Sequence of chain 28.C:
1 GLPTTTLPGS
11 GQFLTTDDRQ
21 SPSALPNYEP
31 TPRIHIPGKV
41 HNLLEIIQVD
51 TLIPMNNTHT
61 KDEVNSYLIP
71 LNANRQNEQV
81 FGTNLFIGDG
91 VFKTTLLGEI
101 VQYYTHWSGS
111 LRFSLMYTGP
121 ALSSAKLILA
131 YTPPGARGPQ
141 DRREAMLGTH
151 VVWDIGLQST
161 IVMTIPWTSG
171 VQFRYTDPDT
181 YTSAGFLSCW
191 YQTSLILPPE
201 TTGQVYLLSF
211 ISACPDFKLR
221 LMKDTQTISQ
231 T

Binding-site contacts:
Ligand atom C10 contacts residue TYR197 of chain 28.A at 3.7 Å (hydrophobic).
Ligand atom C06 contacts residue ILE104 of chain 28.A at 3.5 Å (hydrophobic).
Ligand atom C01 contacts residue TYR128 of chain 28.A at 2.9 Å (hydrophobic).
Ligand atom C15 contacts residue TYR197 of chain 28.A at 3.8 Å (hydrophobic).
Ligand atom N22 contacts residue VAL191 of chain 28.A at 3.9 Å.
Ligand atom C08 contacts residue TYR197 of chain 28.A at 3.9 Å (hydrophobic).
Ligand atom O23 contacts residue VAL191 of chain 28.A at 3.9 Å.
Ligand atom C01 contacts residue PHE186 of chain 28.A at 2.8 Å (hydrophobic).
Ligand atom O20 contacts residue PHE186 of chain 28.A at 3.8 Å.
Ligand atom C04 contacts residue TYR128 of chain 28.A at 3.4 Å (hydrophobic).
Ligand atom O16 contacts residue TYR128 of chain 28.A at 2.9 Å (h-bond).
Ligand atom O23 contacts residue LEU221 of chain 29.C at 3.9 Å.
Ligand atom C08 contacts residue TYR128 of chain 28.A at 3.3 Å (hydrophobic).
Ligand atom O24 contacts residue VAL191 of chain 28.A at 3.1 Å.
Ligand atom C10 contacts residue MET221 of chain 28.A at 3.9 Å (hydrophobic).
Ligand atom C06 contacts residue TYR128 of chain 28.A at 3.4 Å (hydrophobic).
Ligand atom C01 contacts residue MET224 of chain 28.A at 3.7 Å (hydrophobic).
Ligand atom C07 contacts residue TYR128 of chain 28.A at 2.9 Å (hydrophobic).
Ligand atom O02 contacts residue TYR128 of chain 28.A at 3.8 Å.
Ligand atom C19 contacts residue TYR152 of chain 28.A at 3.9 Å (hydrophobic).
Ligand atom C15 contacts residue SER126 of chain 28.A at 3.5 Å.
Ligand atom C12 contacts residue TYR197 of chain 28.A at 3.5 Å (hydrophobic).
Ligand atom C17 contacts residue TYR152 of chain 28.A at 3.8 Å (hydrophobic).
Ligand atom C11 contacts residue TYR197 of chain 28.A at 3.5 Å (hydrophobic).
Ligand atom C03 contacts residue TYR128 of chain 28.A at 3.7 Å (hydrophobic).
Ligand atom C14 contacts residue LEU106 of chain 28.A at 3.5 Å (hydrophobic).
Ligand atom C21 contacts residue TYR152 of chain 28.A at 3.6 Å (hydrophobic).
Ligand atom C15 contacts residue TYR128 of chain 28.A at 3.1 Å (hydrophobic).
Ligand atom C05 contacts residue TYR128 of chain 28.A at 3.8 Å (hydrophobic).
Ligand atom N22 contacts residue TYR152 of chain 28.A at 3.3 Å (h-bond).
Ligand atom O24 contacts residue TYR152 of chain 28.A at 3.5 Å (h-bond).
Ligand atom N13 contacts residue TYR197 of chain 28.A at 3.4 Å.
Ligand atom O23 contacts residue TYR152 of chain 28.A at 3.0 Å (h-bond).
Ligand atom C09 contacts residue MET221 of chain 28.A at 3.9 Å (hydrophobic).
Ligand atom O16 contacts residue VAL188 of chain 28.A at 3.8 Å.
Ligand atom O02 contacts residue MET224 of chain 28.A at 3.5 Å.
Ligand atom C18 contacts residue TYR152 of chain 28.A at 3.7 Å (hydrophobic).
Ligand atom O20 contacts residue TYR152 of chain 28.A at 3.7 Å.
Ligand atom C14 contacts residue TYR197 of chain 28.A at 3.7 Å (hydrophobic).
Ligand atom N13 contacts residue GOL1 of chain 28.E at 3.7 Å.

Sequence of chain 29.C:
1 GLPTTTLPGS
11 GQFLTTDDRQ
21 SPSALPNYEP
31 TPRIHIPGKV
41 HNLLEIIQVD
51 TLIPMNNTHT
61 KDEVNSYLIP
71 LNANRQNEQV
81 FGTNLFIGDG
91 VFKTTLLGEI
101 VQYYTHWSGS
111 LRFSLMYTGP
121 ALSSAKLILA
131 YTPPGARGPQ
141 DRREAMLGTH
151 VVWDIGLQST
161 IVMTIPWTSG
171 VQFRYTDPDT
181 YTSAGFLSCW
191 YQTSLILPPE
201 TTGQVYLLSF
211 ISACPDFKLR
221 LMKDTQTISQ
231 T

Sequence of chain 28.A:
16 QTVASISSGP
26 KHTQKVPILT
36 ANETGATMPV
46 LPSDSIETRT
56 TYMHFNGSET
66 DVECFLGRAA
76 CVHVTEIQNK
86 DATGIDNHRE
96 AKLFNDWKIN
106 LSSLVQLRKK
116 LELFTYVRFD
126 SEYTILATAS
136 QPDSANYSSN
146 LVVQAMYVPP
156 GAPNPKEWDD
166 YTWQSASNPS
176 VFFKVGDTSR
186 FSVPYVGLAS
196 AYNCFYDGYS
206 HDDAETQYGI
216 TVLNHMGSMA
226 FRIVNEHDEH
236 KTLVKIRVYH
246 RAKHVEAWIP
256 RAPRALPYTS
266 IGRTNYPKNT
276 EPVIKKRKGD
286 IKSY

A protein and the small-molecule ligand that binds it are described below.
Small molecule (SMILES): COc1cc(CC(=O)c2ccc(C#N)cc2)c([N+](=O)[O-])cc1OC